Sequence of chain 1.D:
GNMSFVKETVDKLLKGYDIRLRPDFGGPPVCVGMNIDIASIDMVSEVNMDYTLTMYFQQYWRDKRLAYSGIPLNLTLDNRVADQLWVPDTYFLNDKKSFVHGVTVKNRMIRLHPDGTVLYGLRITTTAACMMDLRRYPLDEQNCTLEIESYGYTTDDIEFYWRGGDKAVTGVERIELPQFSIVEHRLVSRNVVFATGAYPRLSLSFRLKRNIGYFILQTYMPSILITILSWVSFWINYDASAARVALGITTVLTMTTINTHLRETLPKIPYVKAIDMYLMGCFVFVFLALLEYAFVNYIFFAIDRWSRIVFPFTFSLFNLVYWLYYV

This protein binds this small molecule.
Small molecule (SMILES): CC(=O)N[C@H]1[C@H](O[C@H]2[C@H](O)[C@@H](NC(C)=O)CO[C@@H]2CO)O[C@H](CO)[C@@H](O[C@@H]2O[C@H](CO[C@H]3O[C@H](CO)[C@@H](O)[C@H](O)[C@@H]3O)[C@@H](O)[C@H](O[C@H]3O[C@H](CO)[C@@H](O)[C@H](O)[C@@H]3O)[C@@H]2O)[C@@H]1O

Sequence of chain 1.H:
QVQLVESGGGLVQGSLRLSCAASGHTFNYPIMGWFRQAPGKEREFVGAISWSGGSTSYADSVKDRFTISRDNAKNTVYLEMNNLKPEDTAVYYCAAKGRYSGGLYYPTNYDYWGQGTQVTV

Binding-site contacts:
Ligand atom O3 contacts residue ARG217 of chain 1.D at 3.5 Å (salt-bridge).
Ligand atom C5 contacts residue ASN174 of chain 1.D at 3.7 Å.
Ligand atom O6 contacts residue ASN28 of chain 1.H at 3.7 Å.
Ligand atom C7 contacts residue SER236 of chain 1.D at 3.8 Å.
Ligand atom C7 contacts residue ASN174 of chain 1.D at 3.7 Å.
Ligand atom O5 contacts residue ASN174 of chain 1.D at 2.4 Å (h-bond).
Ligand atom C1 contacts residue THR176 of chain 1.D at 4.0 Å.
Ligand atom N2 contacts residue ASN174 of chain 1.D at 2.9 Å (h-bond).
Ligand atom C8 contacts residue SER236 of chain 1.D at 3.8 Å.
Ligand atom N2 contacts residue ASP111 of chain 1.H at 3.5 Å (salt-bridge).
Ligand atom O2 contacts residue THR108 of chain 1.H at 3.9 Å.
Ligand atom N2 contacts residue TYR29 of chain 1.H at 3.8 Å.
Ligand atom O7 contacts residue ARG217 of chain 1.D at 2.9 Å (salt-bridge).
Ligand atom C8 contacts residue ARG238 of chain 1.D at 3.4 Å.
Ligand atom C2 contacts residue ASN174 of chain 1.D at 2.5 Å.
Ligand atom N2 contacts residue SER236 of chain 1.D at 3.1 Å (h-bond).
Ligand atom O7 contacts residue ARG221 of chain 1.D at 3.8 Å.
Ligand atom C8 contacts residue SER101 of chain 1.H at 3.6 Å.
Ligand atom C7 contacts residue ASP111 of chain 1.H at 3.9 Å.
Ligand atom C2 contacts residue SER236 of chain 1.D at 3.9 Å.
Ligand atom O7 contacts residue ARG238 of chain 1.D at 3.9 Å.
Ligand atom C8 contacts residue ARG217 of chain 1.D at 3.8 Å.
Ligand atom O5 contacts residue VAL219 of chain 1.D at 3.5 Å.
Ligand atom O6 contacts residue ARG217 of chain 1.D at 3.1 Å (salt-bridge).
Ligand atom O3 contacts residue SER236 of chain 1.D at 3.8 Å.
Ligand atom C7 contacts residue ARG217 of chain 1.D at 3.7 Å.
Ligand atom C6 contacts residue SER220 of chain 1.D at 3.5 Å.
Ligand atom O6 contacts residue TYR29 of chain 1.H at 2.8 Å (h-bond).
Ligand atom O3 contacts residue ARG221 of chain 1.D at 3.2 Å (salt-bridge).
Ligand atom O5 contacts residue ASN28 of chain 1.H at 3.8 Å.
Ligand atom C3 contacts residue ASN174 of chain 1.D at 3.8 Å.
Ligand atom C1 contacts residue ASN174 of chain 1.D at 1.4 Å.
Ligand atom C6 contacts residue TYR29 of chain 1.H at 3.9 Å (hydrophobic).
Ligand atom C3 contacts residue SER236 of chain 1.D at 3.6 Å.
Ligand atom C2 contacts residue VAL219 of chain 1.D at 3.9 Å (hydrophobic).
Ligand atom O7 contacts residue VAL219 of chain 1.D at 4.0 Å.
Ligand atom O3 contacts residue VAL219 of chain 1.D at 4.0 Å.
Ligand atom C8 contacts residue ASN174 of chain 1.D at 4.0 Å.
Ligand atom C1 contacts residue ARG221 of chain 1.D at 4.0 Å.
Ligand atom C8 contacts residue ASP111 of chain 1.H at 3.4 Å.